A protein and the small-molecule ligand that binds it are described below.
Small molecule (SMILES): CC(=O)N[C@@H]1[C@@H](O)[C@H](O)[C@@H](CO)O[C@H]1O

Binding-site contacts:
Ligand atom N2 contacts residue SER393 of chain 1.B at 3.5 Å.
Ligand atom C8 contacts residue SER393 of chain 1.B at 3.6 Å.
Ligand atom N2 contacts residue HIS493 of chain 1.B at 4.5 Å.
Ligand atom O7 contacts residue ASN391 of chain 1.B at 3.3 Å (h-bond).
Ligand atom C6 contacts residue ASN391 of chain 1.B at 4.1 Å.
Ligand atom C7 contacts residue HIS493 of chain 1.B at 4.5 Å.
Ligand atom C8 contacts residue LYS396 of chain 1.B at 3.5 Å.
Ligand atom C4 contacts residue ASN391 of chain 1.B at 4.0 Å.
Ligand atom C8 contacts residue HIS493 of chain 1.B at 3.4 Å.
Ligand atom O7 contacts residue SER393 of chain 1.B at 3.9 Å.
Ligand atom C2 contacts residue ASN391 of chain 1.B at 2.7 Å.
Ligand atom O5 contacts residue ASN391 of chain 1.B at 1.8 Å (h-bond).
Ligand atom C5 contacts residue ASN391 of chain 1.B at 3.2 Å.
Ligand atom C2 contacts residue SER393 of chain 1.B at 4.1 Å.
Ligand atom N2 contacts residue ASN391 of chain 1.B at 3.5 Å (h-bond).
Ligand atom C7 contacts residue ASN391 of chain 1.B at 3.8 Å.
Ligand atom C7 contacts residue SER393 of chain 1.B at 3.5 Å.
Ligand atom C3 contacts residue ASN391 of chain 1.B at 3.9 Å.
Ligand atom C1 contacts residue ASN391 of chain 1.B at 1.4 Å.

Sequence of chain 1.B:
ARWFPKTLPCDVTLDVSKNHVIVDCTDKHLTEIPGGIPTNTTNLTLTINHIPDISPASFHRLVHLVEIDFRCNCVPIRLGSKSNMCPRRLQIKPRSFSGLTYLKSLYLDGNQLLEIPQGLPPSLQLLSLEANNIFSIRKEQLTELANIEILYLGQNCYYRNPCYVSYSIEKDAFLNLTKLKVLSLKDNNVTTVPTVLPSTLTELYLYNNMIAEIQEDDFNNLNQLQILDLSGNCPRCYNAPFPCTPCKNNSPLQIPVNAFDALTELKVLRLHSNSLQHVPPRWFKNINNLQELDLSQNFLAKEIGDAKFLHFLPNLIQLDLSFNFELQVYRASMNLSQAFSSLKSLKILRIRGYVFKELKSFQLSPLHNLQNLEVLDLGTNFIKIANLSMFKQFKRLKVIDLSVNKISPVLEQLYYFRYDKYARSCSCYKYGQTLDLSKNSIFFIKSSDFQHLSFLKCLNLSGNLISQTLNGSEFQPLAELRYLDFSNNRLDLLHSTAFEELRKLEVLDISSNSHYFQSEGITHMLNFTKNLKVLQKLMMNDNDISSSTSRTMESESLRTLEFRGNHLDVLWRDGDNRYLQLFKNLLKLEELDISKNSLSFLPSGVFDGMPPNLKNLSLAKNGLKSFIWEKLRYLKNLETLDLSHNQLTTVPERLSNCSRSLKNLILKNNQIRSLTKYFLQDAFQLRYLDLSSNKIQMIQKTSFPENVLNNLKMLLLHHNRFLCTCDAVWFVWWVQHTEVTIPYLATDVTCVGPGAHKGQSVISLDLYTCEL